Sequence of chain 1.L:
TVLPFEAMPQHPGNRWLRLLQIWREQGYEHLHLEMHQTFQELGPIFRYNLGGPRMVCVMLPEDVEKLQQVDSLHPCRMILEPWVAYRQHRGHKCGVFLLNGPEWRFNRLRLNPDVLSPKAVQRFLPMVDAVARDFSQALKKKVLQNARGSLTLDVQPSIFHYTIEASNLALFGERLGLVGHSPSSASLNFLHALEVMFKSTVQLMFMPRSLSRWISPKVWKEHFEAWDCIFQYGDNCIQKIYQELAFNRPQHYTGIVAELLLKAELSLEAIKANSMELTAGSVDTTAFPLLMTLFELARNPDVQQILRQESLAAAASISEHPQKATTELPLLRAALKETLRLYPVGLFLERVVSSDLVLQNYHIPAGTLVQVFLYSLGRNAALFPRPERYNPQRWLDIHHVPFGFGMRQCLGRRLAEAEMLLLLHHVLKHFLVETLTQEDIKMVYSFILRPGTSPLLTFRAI

This small molecule binds to this protein.
Small molecule (SMILES): CCC(=O)N[C@@H]1CCCc2c(-c3ccc(Cl)c(F)c3)cncc21

Binding-site contacts:
Ligand atom N10 contacts residue THR295 of chain 1.L at 3.7 Å.
Ligand atom C21 contacts residue LEU384 of chain 1.L at 3.5 Å (hydrophobic).
Ligand atom C2 contacts residue GLY291 of chain 1.L at 3.8 Å.
Ligand atom C21 contacts residue GLY356 of chain 1.L at 3.7 Å.
Ligand atom CL7 contacts residue TRP93 of chain 1.L at 3.7 Å.
Ligand atom C3 contacts residue TRP93 of chain 1.L at 3.6 Å (hydrophobic).
Ligand atom C9 contacts residue HEM1 of chain 1.GA at 3.0 Å.
Ligand atom O20 contacts residue HEM1 of chain 1.GA at 4.0 Å.
Ligand atom F22 contacts residue GLU287 of chain 1.L at 3.4 Å.
Ligand atom CL7 contacts residue GLU287 of chain 1.L at 3.7 Å.
Ligand atom C8 contacts residue THR295 of chain 1.L at 4.0 Å.
Ligand atom N10 contacts residue HEM1 of chain 1.GA at 2.5 Å.
Ligand atom C11 contacts residue HEM1 of chain 1.GA at 3.4 Å.
Ligand atom C15 contacts residue PHE464 of chain 1.L at 4.0 Å (hydrophobic).
Ligand atom C18 contacts residue GLY356 of chain 1.L at 3.8 Å.
Ligand atom C9 contacts residue THR295 of chain 1.L at 3.9 Å.
Ligand atom F22 contacts residue PHE107 of chain 1.L at 3.2 Å.
Ligand atom C17 contacts residue PHE464 of chain 1.L at 3.8 Å (hydrophobic).
Ligand atom C21 contacts residue PHE358 of chain 1.L at 3.6 Å (hydrophobic).
Ligand atom C1 contacts residue TRP93 of chain 1.L at 4.0 Å (hydrophobic).
Ligand atom C19 contacts residue GLY356 of chain 1.L at 3.7 Å.
Ligand atom C1 contacts residue PHE107 of chain 1.L at 3.8 Å (hydrophobic).
Ligand atom C14 contacts residue VAL355 of chain 1.L at 3.7 Å (hydrophobic).
Ligand atom C5 contacts residue PHE107 of chain 1.L at 4.0 Å (hydrophobic).
Ligand atom C17 contacts residue PHE107 of chain 1.L at 4.0 Å (hydrophobic).
Ligand atom N23 contacts residue VAL355 of chain 1.L at 3.6 Å.
Ligand atom C21 contacts residue HEM1 of chain 1.GA at 4.0 Å.
Ligand atom C19 contacts residue HEM1 of chain 1.GA at 3.6 Å.
Ligand atom C2 contacts residue TRP93 of chain 1.L at 3.6 Å (hydrophobic).
Ligand atom C3 contacts residue GLY291 of chain 1.L at 3.5 Å.
Ligand atom C8 contacts residue PHE107 of chain 1.L at 4.0 Å (hydrophobic).
Ligand atom C12 contacts residue THR295 of chain 1.L at 3.9 Å.
Ligand atom C11 contacts residue THR295 of chain 1.L at 3.7 Å.
Ligand atom C4 contacts residue GLY291 of chain 1.L at 3.5 Å.
Ligand atom C2 contacts residue GLU287 of chain 1.L at 4.0 Å.
Ligand atom C16 contacts residue ILE465 of chain 1.L at 3.6 Å (hydrophobic).
Ligand atom N23 contacts residue GLY356 of chain 1.L at 3.3 Å (h-bond).
Ligand atom C6 contacts residue PHE107 of chain 1.L at 3.5 Å (hydrophobic).
Ligand atom C13 contacts residue THR295 of chain 1.L at 3.8 Å.
Ligand atom C16 contacts residue PHE464 of chain 1.L at 3.5 Å (hydrophobic).